A small-molecule ligand and the protein it binds are described below.
Small molecule (SMILES): CC(=O)N[C@@H]1[C@@H](O)[C@H](O)[C@@H](CO)O[C@H]1O

Binding-site contacts:
Ligand atom O6 contacts residue VAL116 of chain 1.C at 3.5 Å.
Ligand atom C3 contacts residue ASN111 of chain 1.C at 3.8 Å.
Ligand atom O5 contacts residue ASN111 of chain 1.C at 2.4 Å (h-bond).
Ligand atom N2 contacts residue ASN111 of chain 1.C at 2.9 Å (h-bond).
Ligand atom C1 contacts residue ASN111 of chain 1.C at 1.4 Å.
Ligand atom O7 contacts residue ASN111 of chain 1.C at 3.6 Å (h-bond).
Ligand atom C5 contacts residue VAL116 of chain 1.C at 3.8 Å (hydrophobic).
Ligand atom C5 contacts residue ASN111 of chain 1.C at 3.7 Å.
Ligand atom O5 contacts residue VAL116 of chain 1.C at 3.8 Å.
Ligand atom C6 contacts residue VAL116 of chain 1.C at 4.2 Å (hydrophobic).
Ligand atom C8 contacts residue ASN111 of chain 1.C at 3.6 Å.
Ligand atom C8 contacts residue THR113 of chain 1.C at 3.7 Å.
Ligand atom C2 contacts residue ASN111 of chain 1.C at 2.5 Å.
Ligand atom C7 contacts residue ASN111 of chain 1.C at 3.4 Å.
Ligand atom C4 contacts residue ASN111 of chain 1.C at 4.2 Å.
Ligand atom C1 contacts residue VAL116 of chain 1.C at 4.0 Å (hydrophobic).

Sequence of chain 1.C:
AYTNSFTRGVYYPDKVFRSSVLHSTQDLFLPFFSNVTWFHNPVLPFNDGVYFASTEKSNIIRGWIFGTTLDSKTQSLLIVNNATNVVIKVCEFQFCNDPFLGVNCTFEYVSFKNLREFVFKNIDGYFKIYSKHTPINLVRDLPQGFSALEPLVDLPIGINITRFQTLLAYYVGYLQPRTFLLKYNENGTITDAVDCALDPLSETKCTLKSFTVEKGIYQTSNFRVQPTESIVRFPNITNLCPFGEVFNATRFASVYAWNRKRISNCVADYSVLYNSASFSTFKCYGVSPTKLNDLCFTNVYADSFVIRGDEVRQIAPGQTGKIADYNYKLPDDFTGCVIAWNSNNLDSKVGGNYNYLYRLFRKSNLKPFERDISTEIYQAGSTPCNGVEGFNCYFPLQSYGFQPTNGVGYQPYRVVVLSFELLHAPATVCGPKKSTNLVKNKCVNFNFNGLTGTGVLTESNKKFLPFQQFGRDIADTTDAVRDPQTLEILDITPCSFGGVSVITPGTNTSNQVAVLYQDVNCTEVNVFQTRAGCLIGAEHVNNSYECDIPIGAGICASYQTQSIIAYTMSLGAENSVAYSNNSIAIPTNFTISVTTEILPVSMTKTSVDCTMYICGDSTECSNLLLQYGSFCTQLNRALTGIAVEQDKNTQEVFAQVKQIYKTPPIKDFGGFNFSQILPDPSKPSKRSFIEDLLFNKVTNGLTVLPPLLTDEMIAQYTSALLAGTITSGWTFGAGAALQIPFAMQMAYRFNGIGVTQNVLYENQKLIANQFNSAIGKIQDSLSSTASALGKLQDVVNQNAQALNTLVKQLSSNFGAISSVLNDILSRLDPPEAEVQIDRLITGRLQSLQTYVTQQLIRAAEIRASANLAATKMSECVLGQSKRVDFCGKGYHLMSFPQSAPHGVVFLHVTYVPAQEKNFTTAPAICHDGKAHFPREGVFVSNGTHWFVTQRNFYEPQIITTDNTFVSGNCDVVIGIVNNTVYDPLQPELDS